Sequence of chain 1.J:
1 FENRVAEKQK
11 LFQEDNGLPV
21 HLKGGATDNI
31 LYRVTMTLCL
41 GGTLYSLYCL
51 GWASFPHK

Binding-site contacts:
Ligand atom C18 contacts residue LEU223 of chain 1.C at 3.6 Å (hydrophobic).
Ligand atom C5 contacts residue PHE164 of chain 1.C at 3.8 Å (hydrophobic).
Ligand atom C15 contacts residue LYS157 of chain 1.C at 4.3 Å.
Ligand atom O26 contacts residue ARG156 of chain 1.C at 2.5 Å (salt-bridge).
Ligand atom C6 contacts residue LEU160 of chain 1.C at 4.3 Å (hydrophobic).
Ligand atom C21 contacts residue PHE1 of chain 1.J at 3.8 Å (hydrophobic).
Ligand atom C16 contacts residue LYS157 of chain 1.C at 4.4 Å.
Ligand atom C15 contacts residue LEU160 of chain 1.C at 4.2 Å (hydrophobic).
Ligand atom O25 contacts residue PHE1 of chain 1.J at 3.0 Å (h-bond).
Ligand atom C3 contacts residue PHE164 of chain 1.C at 4.4 Å (hydrophobic).
Ligand atom C19 contacts residue PHE164 of chain 1.C at 3.6 Å (hydrophobic).
Ligand atom C10 contacts residue PHE164 of chain 1.C at 4.5 Å (hydrophobic).
Ligand atom C6 contacts residue GLN161 of chain 1.C at 4.2 Å.
Ligand atom C24 contacts residue PHE1 of chain 1.J at 4.1 Å (hydrophobic).
Ligand atom C16 contacts residue LEU160 of chain 1.C at 4.3 Å (hydrophobic).
Ligand atom C4 contacts residue PHE164 of chain 1.C at 4.4 Å (hydrophobic).
Ligand atom C7 contacts residue GLN161 of chain 1.C at 4.3 Å.
Ligand atom C24 contacts residue ARG156 of chain 1.C at 3.5 Å.
Ligand atom O25 contacts residue ARG156 of chain 1.C at 3.5 Å (salt-bridge).
Ligand atom C18 contacts residue LEU160 of chain 1.C at 4.3 Å (hydrophobic).
Ligand atom C19 contacts residue PHE219 of chain 1.C at 3.8 Å (hydrophobic).
Ligand atom C6 contacts residue PHE164 of chain 1.C at 3.8 Å (hydrophobic).

A small-molecule ligand and the protein it binds are described below.
Small molecule (SMILES): C[C@H](CCC(=O)O)[C@H]1CC[C@H]2[C@@H]3[C@H](O)C[C@@H]4C[C@H](O)CC[C@]4(C)[C@H]3C[C@H](O)[C@]12C

Sequence of chain 1.C:
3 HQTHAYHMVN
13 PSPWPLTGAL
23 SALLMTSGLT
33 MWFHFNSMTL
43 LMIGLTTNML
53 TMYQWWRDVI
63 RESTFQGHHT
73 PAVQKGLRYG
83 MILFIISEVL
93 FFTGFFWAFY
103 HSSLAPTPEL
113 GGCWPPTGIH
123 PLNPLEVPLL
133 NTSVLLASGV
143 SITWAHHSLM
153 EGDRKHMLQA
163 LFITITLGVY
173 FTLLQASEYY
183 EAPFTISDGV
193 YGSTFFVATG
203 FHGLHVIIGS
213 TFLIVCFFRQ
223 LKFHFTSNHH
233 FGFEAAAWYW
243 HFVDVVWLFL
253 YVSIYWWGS